Binding-site contacts:
Ligand atom S33 contacts residue ARG71 of chain 1.A at 3.9 Å.
Ligand atom O46 contacts residue HIS113 of chain 1.A at 3.5 Å (h-bond).
Ligand atom S39 contacts residue ARG67 of chain 1.A at 4.1 Å.
Ligand atom O42 contacts residue PRO112 of chain 1.A at 4.3 Å.
Ligand atom O47 contacts residue HIS113 of chain 1.A at 4.4 Å.
Ligand atom O48 contacts residue GLN64 of chain 1.A at 4.5 Å.
Ligand atom S15 contacts residue ARG78 of chain 1.A at 3.9 Å.
Ligand atom O41 contacts residue ARG67 of chain 1.A at 2.9 Å (salt-bridge).
Ligand atom O36 contacts residue ARG71 of chain 1.A at 4.1 Å.
Ligand atom O22 contacts residue GLN75 of chain 1.A at 4.3 Å.
Ligand atom S33 contacts residue PRO112 of chain 1.A at 4.3 Å.
Ligand atom C6 contacts residue ARG71 of chain 1.A at 3.3 Å.
Ligand atom C5 contacts residue ARG71 of chain 1.A at 4.1 Å.
Ligand atom O35 contacts residue PRO112 of chain 1.A at 3.9 Å.
Ligand atom C2 contacts residue ARG71 of chain 1.A at 4.0 Å.
Ligand atom O3 contacts residue ARG71 of chain 1.A at 3.9 Å.
Ligand atom O47 contacts residue GLN64 of chain 1.A at 4.3 Å.
Ligand atom O6 contacts residue ARG71 of chain 1.A at 4.5 Å.
Ligand atom C4 contacts residue ARG71 of chain 1.A at 3.9 Å.
Ligand atom O24 contacts residue ARG78 of chain 1.A at 4.4 Å.
Ligand atom C3 contacts residue ARG71 of chain 1.A at 4.2 Å.
Ligand atom O42 contacts residue ARG71 of chain 1.A at 3.3 Å (salt-bridge).
Ligand atom O16 contacts residue ARG71 of chain 1.A at 3.5 Å.
Ligand atom O22 contacts residue ARG78 of chain 1.A at 2.5 Å (salt-bridge).
Ligand atom O16 contacts residue ALA74 of chain 1.A at 4.4 Å.
Ligand atom O34 contacts residue PRO112 of chain 1.A at 3.2 Å.
Ligand atom O17 contacts residue ARG78 of chain 1.A at 2.8 Å (salt-bridge).
Ligand atom O47 contacts residue ARG67 of chain 1.A at 2.6 Å (salt-bridge).
Ligand atom S45 contacts residue ARG67 of chain 1.A at 4.1 Å.
Ligand atom O17 contacts residue ALA74 of chain 1.A at 3.7 Å.
Ligand atom O16 contacts residue GLN75 of chain 1.A at 3.7 Å.
Ligand atom C2 contacts residue ARG71 of chain 1.A at 3.9 Å.
Ligand atom O34 contacts residue ARG71 of chain 1.A at 3.0 Å (salt-bridge).
Ligand atom O2 contacts residue ARG78 of chain 1.A at 4.1 Å.
Ligand atom O16 contacts residue ARG78 of chain 1.A at 3.7 Å.
Ligand atom S21 contacts residue ARG78 of chain 1.A at 3.9 Å.
Ligand atom O40 contacts residue ARG67 of chain 1.A at 3.8 Å.
Ligand atom O2 contacts residue ARG71 of chain 1.A at 4.2 Å.

The protein below binds the small molecule below.
Small molecule (SMILES): O=S(=O)(O)O[C@H]1[C@H](OS(=O)(=O)O)[C@H](OC[C@@H]2O[C@@H](O)[C@@H](OS(=O)(=O)O)[C@H](OS(=O)(=O)O)[C@H]2O)O[C@H](CO)[C@H]1OS(=O)(=O)O

Sequence of chain 1.A:
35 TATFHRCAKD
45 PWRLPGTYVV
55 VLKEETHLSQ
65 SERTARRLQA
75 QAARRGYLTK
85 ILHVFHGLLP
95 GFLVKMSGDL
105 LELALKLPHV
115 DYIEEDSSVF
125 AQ